This protein binds this small molecule.
Small molecule (SMILES): C[C@]12CCC(=O)C=C1CC[C@@H]1[C@@H]2CC[C@]2(C)C(=O)CC[C@@H]12

Sequence of chain 1.L:
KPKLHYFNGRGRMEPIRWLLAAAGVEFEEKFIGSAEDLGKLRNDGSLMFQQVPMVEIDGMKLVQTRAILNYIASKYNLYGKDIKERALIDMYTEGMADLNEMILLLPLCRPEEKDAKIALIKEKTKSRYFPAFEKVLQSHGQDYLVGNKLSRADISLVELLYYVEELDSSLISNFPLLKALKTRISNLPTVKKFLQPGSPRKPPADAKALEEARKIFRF

Binding-site contacts:
Ligand atom C4 contacts residue GSH1 of chain 1.KA at 3.7 Å.
Ligand atom C16 contacts residue LEU213 of chain 1.L at 3.8 Å (hydrophobic).
Ligand atom C3 contacts residue PHE222 of chain 1.L at 3.8 Å (hydrophobic).
Ligand atom O2 contacts residue LEU213 of chain 1.L at 3.7 Å.
Ligand atom C5 contacts residue PHE222 of chain 1.L at 4.1 Å (hydrophobic).
Ligand atom C17 contacts residue LEU213 of chain 1.L at 4.2 Å (hydrophobic).
Ligand atom C19 contacts residue ARG15 of chain 1.L at 4.3 Å.
Ligand atom C6 contacts residue GSH1 of chain 1.KA at 3.7 Å.
Ligand atom C17 contacts residue PRO110 of chain 1.L at 4.1 Å (hydrophobic).
Ligand atom C9 contacts residue PHE222 of chain 1.L at 4.0 Å (hydrophobic).
Ligand atom C11 contacts residue LEU107 of chain 1.L at 4.3 Å (hydrophobic).
Ligand atom C4 contacts residue PHE220 of chain 1.L at 3.9 Å (hydrophobic).
Ligand atom C18 contacts residue LEU107 of chain 1.L at 3.9 Å (hydrophobic).
Ligand atom C6 contacts residue PHE220 of chain 1.L at 3.7 Å (hydrophobic).
Ligand atom C15 contacts residue ALA212 of chain 1.L at 4.3 Å (hydrophobic).
Ligand atom C16 contacts residue ALA212 of chain 1.L at 3.9 Å (hydrophobic).
Ligand atom C13 contacts residue PRO110 of chain 1.L at 4.2 Å (hydrophobic).
Ligand atom C4 contacts residue PHE222 of chain 1.L at 3.7 Å (hydrophobic).
Ligand atom O1 contacts residue PHE222 of chain 1.L at 3.6 Å.
Ligand atom C7 contacts residue PHE220 of chain 1.L at 4.1 Å (hydrophobic).
Ligand atom C5 contacts residue GSH1 of chain 1.KA at 3.9 Å.
Ligand atom C19 contacts residue GSH1 of chain 1.KA at 3.8 Å.
Ligand atom C3 contacts residue GSH1 of chain 1.KA at 4.2 Å.
Ligand atom C15 contacts residue PHE10 of chain 1.L at 3.5 Å (hydrophobic).
Ligand atom C16 contacts residue ALA216 of chain 1.L at 4.2 Å (hydrophobic).
Ligand atom C12 contacts residue LEU111 of chain 1.L at 4.2 Å (hydrophobic).
Ligand atom C11 contacts residue LEU111 of chain 1.L at 4.2 Å (hydrophobic).
Ligand atom C12 contacts residue LEU107 of chain 1.L at 4.0 Å (hydrophobic).
Ligand atom C12 contacts residue PRO110 of chain 1.L at 3.7 Å (hydrophobic).
Ligand atom O2 contacts residue PRO110 of chain 1.L at 3.3 Å.
Ligand atom C16 contacts residue PHE10 of chain 1.L at 4.3 Å (hydrophobic).
Ligand atom C6 contacts residue TYR9 of chain 1.L at 4.2 Å (hydrophobic).
Ligand atom C1 contacts residue LEU111 of chain 1.L at 4.1 Å (hydrophobic).
Ligand atom C14 contacts residue ALA216 of chain 1.L at 4.0 Å (hydrophobic).
Ligand atom C15 contacts residue ALA216 of chain 1.L at 3.5 Å (hydrophobic).
Ligand atom O2 contacts residue ALA208 of chain 1.L at 3.6 Å.
Ligand atom C17 contacts residue ALA208 of chain 1.L at 3.8 Å (hydrophobic).
Ligand atom C16 contacts residue ALA208 of chain 1.L at 3.7 Å (hydrophobic).
Ligand atom O1 contacts residue GSH1 of chain 1.KA at 3.6 Å.
Ligand atom C7 contacts residue ALA216 of chain 1.L at 3.8 Å (hydrophobic).